Binding-site contacts:
Ligand atom C7 contacts residue GLN100 of chain 3.A at 4.2 Å.
Ligand atom O7 contacts residue PHE121 of chain 3.A at 4.5 Å.
Ligand atom C7 contacts residue ASN122 of chain 3.A at 3.4 Å.
Ligand atom O7 contacts residue GLN100 of chain 3.A at 3.3 Å.
Ligand atom C2 contacts residue ASN122 of chain 3.A at 2.5 Å.
Ligand atom O7 contacts residue LYS133 of chain 3.A at 3.6 Å.
Ligand atom C4 contacts residue ASN122 of chain 3.A at 4.2 Å.
Ligand atom O5 contacts residue ASN122 of chain 3.A at 2.4 Å (h-bond).
Ligand atom O3 contacts residue LYS133 of chain 3.A at 4.3 Å.
Ligand atom O7 contacts residue THR98 of chain 3.A at 4.5 Å.
Ligand atom O7 contacts residue SER120 of chain 3.A at 3.8 Å.
Ligand atom C5 contacts residue LYS131 of chain 3.A at 3.4 Å.
Ligand atom C3 contacts residue ASN122 of chain 3.A at 3.8 Å.
Ligand atom C6 contacts residue LYS131 of chain 3.A at 3.2 Å.
Ligand atom N2 contacts residue ASN122 of chain 3.A at 2.9 Å (h-bond).
Ligand atom O7 contacts residue ASN122 of chain 3.A at 4.3 Å.
Ligand atom C8 contacts residue ASN122 of chain 3.A at 3.5 Å.
Ligand atom C1 contacts residue LYS133 of chain 3.A at 4.3 Å.
Ligand atom O6 contacts residue LYS131 of chain 3.A at 2.6 Å (salt-bridge).
Ligand atom C1 contacts residue LYS131 of chain 3.A at 3.6 Å.
Ligand atom C2 contacts residue LYS133 of chain 3.A at 3.9 Å.
Ligand atom C3 contacts residue LYS133 of chain 3.A at 3.9 Å.
Ligand atom O5 contacts residue LYS131 of chain 3.A at 2.7 Å (salt-bridge).
Ligand atom C5 contacts residue ASN122 of chain 3.A at 3.7 Å.
Ligand atom C7 contacts residue LYS133 of chain 3.A at 3.9 Å.
Ligand atom N2 contacts residue LYS133 of chain 3.A at 3.2 Å (salt-bridge).
Ligand atom C8 contacts residue THR98 of chain 3.A at 3.6 Å.
Ligand atom C1 contacts residue ASN122 of chain 3.A at 1.4 Å.

Sequence of chain 3.A:
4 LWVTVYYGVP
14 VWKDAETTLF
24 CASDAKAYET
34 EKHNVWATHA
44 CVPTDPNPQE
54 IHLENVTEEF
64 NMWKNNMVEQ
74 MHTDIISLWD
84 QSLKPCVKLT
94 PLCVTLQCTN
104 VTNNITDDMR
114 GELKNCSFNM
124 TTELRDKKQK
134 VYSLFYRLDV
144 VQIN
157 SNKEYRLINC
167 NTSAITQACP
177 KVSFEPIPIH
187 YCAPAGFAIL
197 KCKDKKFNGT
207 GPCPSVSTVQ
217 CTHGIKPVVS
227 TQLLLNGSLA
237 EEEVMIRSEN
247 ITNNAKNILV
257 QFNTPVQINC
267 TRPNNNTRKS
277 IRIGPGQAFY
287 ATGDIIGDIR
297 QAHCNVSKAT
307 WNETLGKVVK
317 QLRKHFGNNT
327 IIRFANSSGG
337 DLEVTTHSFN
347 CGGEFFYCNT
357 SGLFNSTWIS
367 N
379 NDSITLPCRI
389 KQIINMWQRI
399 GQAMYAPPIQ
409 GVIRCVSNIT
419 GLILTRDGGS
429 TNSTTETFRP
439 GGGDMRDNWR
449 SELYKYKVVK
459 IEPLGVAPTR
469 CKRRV

The small molecule below binds the protein below.
Small molecule (SMILES): CC(=O)N[C@@H]1[C@@H](O)[C@H](O)[C@@H](CO)O[C@H]1O